This small molecule binds to this protein.
Small molecule (SMILES): COc1cccc2[nH]c(C(=O)N[C@@H](CC(C)C)C(=O)N[C@@H](C[C@@H]3CCNC3=O)[C@H](O)CO)cc12

Binding-site contacts:
Ligand atom N31 contacts residue GLU164 of chain 1.A at 3.2 Å (salt-bridge).
Ligand atom N14 contacts residue GLN187 of chain 1.A at 3.1 Å (h-bond).
Ligand atom O2 contacts residue GLN187 of chain 1.A at 3.4 Å.
Ligand atom O35 contacts residue SER142 of chain 1.A at 3.5 Å (h-bond).
Ligand atom N8 contacts residue GLU164 of chain 1.A at 2.7 Å (salt-bridge).
Ligand atom O35 contacts residue GLY141 of chain 1.A at 3.7 Å.
Ligand atom N31 contacts residue PHE138 of chain 1.A at 3.4 Å (h-bond).
Ligand atom O37 contacts residue CYS143 of chain 1.A at 3.1 Å (h-bond).
Ligand atom C4 contacts residue ALA189 of chain 1.A at 3.6 Å (hydrophobic).
Ligand atom O33 contacts residue HIS170 of chain 1.A at 3.5 Å.
Ligand atom O33 contacts residue GLU164 of chain 1.A at 3.6 Å.
Ligand atom C36 contacts residue CYS143 of chain 1.A at 2.5 Å (hydrophobic).
Ligand atom O13 contacts residue GLU164 of chain 1.A at 2.9 Å (salt-bridge).
Ligand atom C17 contacts residue GLN187 of chain 1.A at 3.5 Å.
Ligand atom C20 contacts residue HIS162 of chain 1.A at 3.6 Å.
Ligand atom C26 contacts residue CYS143 of chain 1.A at 3.2 Å (hydrophobic).
Ligand atom O35 contacts residue CYS143 of chain 1.A at 2.4 Å (h-bond).
Ligand atom C21 contacts residue HIS162 of chain 1.A at 3.6 Å.
Ligand atom O2 contacts residue THR188 of chain 1.A at 3.5 Å (h-bond).
Ligand atom C3 contacts residue THR188 of chain 1.A at 3.6 Å.
Ligand atom O37 contacts residue HIS39 of chain 1.A at 2.8 Å (h-bond).
Ligand atom C26 contacts residue SER142 of chain 1.A at 3.7 Å.
Ligand atom C29 contacts residue ASN140 of chain 1.A at 3.5 Å.
Ligand atom C24 contacts residue CYS143 of chain 1.A at 2.8 Å (hydrophobic).
Ligand atom O13 contacts residue MET163 of chain 1.A at 3.3 Å.
Ligand atom C7 contacts residue GLU164 of chain 1.A at 3.4 Å.
Ligand atom C1 contacts residue ALA189 of chain 1.A at 3.5 Å (hydrophobic).
Ligand atom C1 contacts residue GLN187 of chain 1.A at 3.1 Å.
Ligand atom C11 contacts residue THR188 of chain 1.A at 3.8 Å.
Ligand atom C6 contacts residue GLU164 of chain 1.A at 3.6 Å.
Ligand atom C34 contacts residue CYS143 of chain 1.A at 1.8 Å (hydrophobic).
Ligand atom C15 contacts residue HIS162 of chain 1.A at 3.4 Å.
Ligand atom C32 contacts residue GLU164 of chain 1.A at 3.6 Å.
Ligand atom O33 contacts residue HIS161 of chain 1.A at 2.7 Å (h-bond).
Ligand atom O33 contacts residue PHE138 of chain 1.A at 3.4 Å.
Ligand atom C1 contacts residue THR188 of chain 1.A at 3.2 Å.
Ligand atom N23 contacts residue CYS143 of chain 1.A at 3.0 Å (h-bond).
Ligand atom C10 contacts residue GLN187 of chain 1.A at 3.4 Å.
Ligand atom N23 contacts residue HIS162 of chain 1.A at 2.9 Å (h-bond).
Ligand atom C36 contacts residue HIS39 of chain 1.A at 3.0 Å.

Sequence of chain 1.A:
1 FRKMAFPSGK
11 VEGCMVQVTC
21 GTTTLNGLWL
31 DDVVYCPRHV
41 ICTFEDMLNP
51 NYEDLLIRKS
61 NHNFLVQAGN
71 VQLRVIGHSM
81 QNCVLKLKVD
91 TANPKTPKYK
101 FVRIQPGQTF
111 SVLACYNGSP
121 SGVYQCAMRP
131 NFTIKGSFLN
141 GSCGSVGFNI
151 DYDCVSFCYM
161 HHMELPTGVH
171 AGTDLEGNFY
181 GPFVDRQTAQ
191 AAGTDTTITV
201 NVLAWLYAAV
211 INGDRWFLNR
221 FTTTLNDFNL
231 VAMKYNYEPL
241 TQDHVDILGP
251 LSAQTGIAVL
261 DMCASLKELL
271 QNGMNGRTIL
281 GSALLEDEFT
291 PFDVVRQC